A protein and the small-molecule ligand that binds it are described below.
Small molecule (SMILES): CC(=O)N[C@H]1[C@H](O[C@H]2[C@H](O)[C@@H](NC(C)=O)CO[C@@H]2CO)O[C@H](CO)[C@@H](O)[C@@H]1O

Sequence of chain 1.O:
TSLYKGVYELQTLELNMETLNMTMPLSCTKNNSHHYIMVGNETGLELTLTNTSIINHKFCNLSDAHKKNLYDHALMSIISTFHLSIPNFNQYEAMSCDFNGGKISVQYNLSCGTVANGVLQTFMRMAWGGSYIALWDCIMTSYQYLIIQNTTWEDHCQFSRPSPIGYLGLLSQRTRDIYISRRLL

Binding-site contacts:
Ligand atom N2 contacts residue ASN99 of chain 1.O at 2.9 Å (h-bond).
Ligand atom O6 contacts residue MET80 of chain 1.O at 4.4 Å.
Ligand atom C5 contacts residue GLN72 of chain 1.P at 3.4 Å.
Ligand atom C7 contacts residue GLU100 of chain 1.O at 3.9 Å.
Ligand atom C4 contacts residue ASN99 of chain 1.O at 4.3 Å.
Ligand atom O7 contacts residue GLU100 of chain 1.O at 3.5 Å (salt-bridge).
Ligand atom C2 contacts residue ASN99 of chain 1.O at 2.5 Å.
Ligand atom C1 contacts residue GLN72 of chain 1.P at 3.6 Å.
Ligand atom N2 contacts residue GLU100 of chain 1.O at 3.5 Å (salt-bridge).
Ligand atom C6 contacts residue GLN72 of chain 1.P at 3.8 Å.
Ligand atom C6 contacts residue MET80 of chain 1.O at 4.1 Å (hydrophobic).
Ligand atom C3 contacts residue ASN99 of chain 1.O at 3.8 Å.
Ligand atom O7 contacts residue ASN99 of chain 1.O at 4.3 Å.
Ligand atom C8 contacts residue ALA69 of chain 1.P at 4.4 Å (hydrophobic).
Ligand atom O5 contacts residue GLN72 of chain 1.P at 3.3 Å (h-bond).
Ligand atom C7 contacts residue ASN99 of chain 1.O at 3.4 Å.
Ligand atom C5 contacts residue ASN99 of chain 1.O at 3.7 Å.
Ligand atom C8 contacts residue ASN99 of chain 1.O at 3.6 Å.
Ligand atom C1 contacts residue ASN99 of chain 1.O at 1.4 Å.
Ligand atom O5 contacts residue ASN99 of chain 1.O at 2.4 Å (h-bond).

Sequence of chain 1.P:
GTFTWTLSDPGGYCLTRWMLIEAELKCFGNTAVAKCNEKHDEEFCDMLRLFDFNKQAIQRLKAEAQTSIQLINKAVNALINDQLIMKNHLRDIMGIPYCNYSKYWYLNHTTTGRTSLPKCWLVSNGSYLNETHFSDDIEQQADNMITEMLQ